Sequence of chain 1.A:
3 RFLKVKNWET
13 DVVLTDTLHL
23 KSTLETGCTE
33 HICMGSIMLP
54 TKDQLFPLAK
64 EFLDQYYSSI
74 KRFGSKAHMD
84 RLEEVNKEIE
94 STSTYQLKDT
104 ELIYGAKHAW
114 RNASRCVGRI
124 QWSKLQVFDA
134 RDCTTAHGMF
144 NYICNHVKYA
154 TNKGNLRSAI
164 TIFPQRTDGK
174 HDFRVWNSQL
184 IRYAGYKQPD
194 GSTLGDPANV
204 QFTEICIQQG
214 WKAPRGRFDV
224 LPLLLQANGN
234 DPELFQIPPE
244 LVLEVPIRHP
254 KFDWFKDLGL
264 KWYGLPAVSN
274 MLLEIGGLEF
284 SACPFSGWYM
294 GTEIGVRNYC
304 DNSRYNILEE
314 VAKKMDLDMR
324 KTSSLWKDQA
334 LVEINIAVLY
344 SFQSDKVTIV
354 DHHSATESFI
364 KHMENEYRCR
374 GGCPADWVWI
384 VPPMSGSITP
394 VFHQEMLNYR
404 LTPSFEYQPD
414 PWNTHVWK

A protein and the small-molecule ligand that binds it are described below.
Small molecule (SMILES): CNCCN(C)c1cncc(CCc2cc(C)cc(N)n2)c1

Binding-site contacts:
Ligand atom C12 contacts residue VAL271 of chain 1.A at 3.5 Å (hydrophobic).
Ligand atom C02 contacts residue HEM1 of chain 1.C at 3.5 Å.
Ligand atom C08 contacts residue HEM1 of chain 1.C at 3.5 Å.
Ligand atom C09 contacts residue VAL271 of chain 1.A at 3.6 Å (hydrophobic).
Ligand atom N11 contacts residue HEM1 of chain 1.C at 2.8 Å (h-bond).
Ligand atom C07 contacts residue SER289 of chain 1.A at 3.8 Å.
Ligand atom N02 contacts residue HEM1 of chain 1.C at 3.4 Å.
Ligand atom N20 contacts residue H4B1 of chain 1.D at 4.0 Å.
Ligand atom C03 contacts residue TRP291 of chain 1.A at 3.9 Å (hydrophobic).
Ligand atom C03 contacts residue PRO269 of chain 1.A at 3.6 Å (hydrophobic).
Ligand atom C13 contacts residue HEM1 of chain 1.C at 3.6 Å.
Ligand atom C04 contacts residue HEM1 of chain 1.C at 3.8 Å.
Ligand atom C14 contacts residue HEM1 of chain 1.C at 3.5 Å.
Ligand atom N01 contacts residue GLU296 of chain 1.A at 2.7 Å (salt-bridge).
Ligand atom C07 contacts residue PHE288 of chain 1.A at 3.8 Å (hydrophobic).
Ligand atom C07 contacts residue PRO269 of chain 1.A at 3.8 Å (hydrophobic).
Ligand atom N01 contacts residue HEM1 of chain 1.C at 3.8 Å.
Ligand atom N02 contacts residue MET293 of chain 1.A at 3.9 Å.
Ligand atom N02 contacts residue TYR292 of chain 1.A at 3.5 Å.
Ligand atom N02 contacts residue PRO269 of chain 1.A at 3.8 Å.
Ligand atom C07 contacts residue GLY290 of chain 1.A at 3.5 Å.
Ligand atom C16 contacts residue HEM1 of chain 1.C at 3.6 Å.
Ligand atom C06 contacts residue HEM1 of chain 1.C at 4.0 Å.
Ligand atom C21 contacts residue MET40 of chain 1.A at 3.6 Å (hydrophobic).
Ligand atom C02 contacts residue PRO269 of chain 1.A at 3.8 Å (hydrophobic).
Ligand atom C13 contacts residue GLN182 of chain 1.A at 4.0 Å.
Ligand atom C02 contacts residue TRP291 of chain 1.A at 3.7 Å (hydrophobic).
Ligand atom C08 contacts residue GLU296 of chain 1.A at 3.4 Å.
Ligand atom C07 contacts residue HEM1 of chain 1.C at 3.4 Å.
Ligand atom C12 contacts residue HEM1 of chain 1.C at 3.7 Å.
Ligand atom C06 contacts residue GLU296 of chain 1.A at 3.5 Å.
Ligand atom C14 contacts residue GLN182 of chain 1.A at 3.3 Å.
Ligand atom C15 contacts residue HEM1 of chain 1.C at 3.5 Å.
Ligand atom C02 contacts residue GLU296 of chain 1.A at 3.4 Å.
Ligand atom C21 contacts residue H4B1 of chain 1.D at 3.8 Å.
Ligand atom N02 contacts residue GLU296 of chain 1.A at 2.6 Å (salt-bridge).
Ligand atom C03 contacts residue HEM1 of chain 1.C at 3.3 Å.
Ligand atom C05 contacts residue VAL271 of chain 1.A at 3.8 Å (hydrophobic).
Ligand atom N02 contacts residue TRP291 of chain 1.A at 2.8 Å (h-bond).
Ligand atom C13 contacts residue VAL271 of chain 1.A at 3.8 Å (hydrophobic).